Sequence of chain 1.A:
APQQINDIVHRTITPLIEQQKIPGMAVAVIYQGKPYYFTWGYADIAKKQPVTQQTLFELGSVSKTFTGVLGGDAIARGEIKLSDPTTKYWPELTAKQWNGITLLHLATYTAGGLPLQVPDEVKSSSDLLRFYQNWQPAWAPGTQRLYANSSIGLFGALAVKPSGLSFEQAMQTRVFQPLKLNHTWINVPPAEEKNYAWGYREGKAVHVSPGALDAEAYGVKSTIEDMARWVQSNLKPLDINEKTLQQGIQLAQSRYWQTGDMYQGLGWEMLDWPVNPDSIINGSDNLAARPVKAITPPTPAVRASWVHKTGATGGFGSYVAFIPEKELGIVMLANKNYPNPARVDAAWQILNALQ

A protein and the small-molecule ligand that binds it are described below.
Small molecule (SMILES): O=C(O)c1sccc1S(=O)(=O)Nc1ccc(Cl)cc1

Binding-site contacts:
Ligand atom C5 contacts residue GLY317 of chain 1.A at 3.7 Å.
Ligand atom O24 contacts residue SER61 of chain 1.A at 3.8 Å.
Ligand atom N1 contacts residue ALA315 of chain 1.A at 2.7 Å (h-bond).
Ligand atom O17 contacts residue TYR218 of chain 1.A at 3.6 Å.
Ligand atom C21 contacts residue SER61 of chain 1.A at 3.1 Å.
Ligand atom C6 contacts residue THR316 of chain 1.A at 4.2 Å.
Ligand atom O24 contacts residue ALA315 of chain 1.A at 3.4 Å (h-bond).
Ligand atom O16 contacts residue SER61 of chain 1.A at 2.7 Å (h-bond).
Ligand atom C4 contacts residue ALA315 of chain 1.A at 4.0 Å (hydrophobic).
Ligand atom O17 contacts residue ASN149 of chain 1.A at 2.7 Å (h-bond).
Ligand atom O16 contacts residue LYS64 of chain 1.A at 3.1 Å (salt-bridge).
Ligand atom S13 contacts residue ASN149 of chain 1.A at 3.9 Å.
Ligand atom C3 contacts residue ALA315 of chain 1.A at 3.2 Å (hydrophobic).
Ligand atom C4 contacts residue TYR218 of chain 1.A at 4.0 Å (hydrophobic).
Ligand atom C22 contacts residue LEU116 of chain 1.A at 3.9 Å (hydrophobic).
Ligand atom O16 contacts residue GLY60 of chain 1.A at 4.2 Å.
Ligand atom C3 contacts residue THR316 of chain 1.A at 3.6 Å.
Ligand atom O16 contacts residue ALA217 of chain 1.A at 3.8 Å.
Ligand atom C7 contacts residue THR316 of chain 1.A at 3.9 Å.
Ligand atom O23 contacts residue ALA315 of chain 1.A at 2.8 Å (h-bond).
Ligand atom C21 contacts residue ALA315 of chain 1.A at 3.4 Å (hydrophobic).
Ligand atom C2 contacts residue THR316 of chain 1.A at 3.8 Å.
Ligand atom C5 contacts residue THR316 of chain 1.A at 3.6 Å.
Ligand atom CL8 contacts residue GLY317 of chain 1.A at 3.6 Å.
Ligand atom C2 contacts residue ALA315 of chain 1.A at 3.0 Å (hydrophobic).
Ligand atom C4 contacts residue THR316 of chain 1.A at 4.1 Å.
Ligand atom O24 contacts residue GLY314 of chain 1.A at 3.7 Å.
Ligand atom O23 contacts residue SER61 of chain 1.A at 2.9 Å (h-bond).
Ligand atom N1 contacts residue TYR218 of chain 1.A at 3.9 Å.
Ligand atom C18 contacts residue SER61 of chain 1.A at 3.5 Å.
Ligand atom S13 contacts residue SER61 of chain 1.A at 3.7 Å.
Ligand atom O23 contacts residue GLY314 of chain 1.A at 3.6 Å.
Ligand atom C19 contacts residue LEU116 of chain 1.A at 4.0 Å (hydrophobic).
Ligand atom O16 contacts residue TYR218 of chain 1.A at 3.5 Å.
Ligand atom O16 contacts residue ASN149 of chain 1.A at 3.5 Å (h-bond).
Ligand atom C21 contacts residue GLY314 of chain 1.A at 4.1 Å.
Ligand atom C15 contacts residue SER61 of chain 1.A at 3.7 Å.
Ligand atom S13 contacts residue TYR218 of chain 1.A at 4.1 Å.
Ligand atom C7 contacts residue GLY317 of chain 1.A at 3.6 Å.
Ligand atom O23 contacts residue GLY60 of chain 1.A at 4.0 Å.